Binding-site contacts:
Ligand atom C4 contacts residue ASN78 of chain 1.A at 4.2 Å.
Ligand atom C8 contacts residue SER77 of chain 1.A at 4.2 Å.
Ligand atom N2 contacts residue ARG76 of chain 1.A at 3.9 Å.
Ligand atom C3 contacts residue ASN78 of chain 1.A at 3.8 Å.
Ligand atom C7 contacts residue ASN78 of chain 1.A at 3.3 Å.
Ligand atom C1 contacts residue ARG76 of chain 1.A at 4.3 Å.
Ligand atom O5 contacts residue ASN78 of chain 1.A at 2.4 Å (h-bond).
Ligand atom C8 contacts residue ASN78 of chain 1.A at 4.4 Å.
Ligand atom C2 contacts residue ASN78 of chain 1.A at 2.4 Å.
Ligand atom C7 contacts residue ARG76 of chain 1.A at 4.3 Å.
Ligand atom C5 contacts residue ASN78 of chain 1.A at 3.7 Å.
Ligand atom N2 contacts residue ASN78 of chain 1.A at 2.9 Å (h-bond).
Ligand atom C8 contacts residue ARG76 of chain 1.A at 4.1 Å.
Ligand atom C1 contacts residue ASN78 of chain 1.A at 1.4 Å.
Ligand atom O7 contacts residue ASN78 of chain 1.A at 3.3 Å (h-bond).

A protein and the small-molecule ligand that binds it are described below.
Small molecule (SMILES): CC(=O)N[C@@H]1[C@@H](O)[C@H](O)[C@@H](CO)O[C@H]1O

Sequence of chain 1.A:
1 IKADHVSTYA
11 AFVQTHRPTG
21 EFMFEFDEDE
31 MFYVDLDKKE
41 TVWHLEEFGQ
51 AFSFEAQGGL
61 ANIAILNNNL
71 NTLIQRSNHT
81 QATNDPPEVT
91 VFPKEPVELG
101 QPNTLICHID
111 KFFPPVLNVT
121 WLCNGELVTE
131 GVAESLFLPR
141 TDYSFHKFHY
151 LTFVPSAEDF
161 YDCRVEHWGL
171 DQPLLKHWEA